Binding-site contacts:
Ligand atom O6 contacts residue SER102 of chain 1.B at 3.9 Å.
Ligand atom O7 contacts residue ASN100 of chain 1.B at 3.5 Å (h-bond).
Ligand atom O5 contacts residue ASN100 of chain 1.B at 2.3 Å (h-bond).
Ligand atom C1 contacts residue SER102 of chain 1.B at 3.4 Å.
Ligand atom C7 contacts residue ASN100 of chain 1.B at 3.5 Å.
Ligand atom C1 contacts residue ASN100 of chain 1.B at 1.4 Å.
Ligand atom C6 contacts residue SER102 of chain 1.B at 3.3 Å.
Ligand atom C2 contacts residue ASN100 of chain 1.B at 2.4 Å.
Ligand atom C4 contacts residue ASN100 of chain 1.B at 4.2 Å.
Ligand atom C3 contacts residue ASN100 of chain 1.B at 3.8 Å.
Ligand atom O5 contacts residue SER102 of chain 1.B at 2.6 Å (h-bond).
Ligand atom C5 contacts residue SER102 of chain 1.B at 3.4 Å.
Ligand atom N2 contacts residue ASN100 of chain 1.B at 2.9 Å (h-bond).
Ligand atom C5 contacts residue ASN100 of chain 1.B at 3.6 Å.

Sequence of chain 1.B:
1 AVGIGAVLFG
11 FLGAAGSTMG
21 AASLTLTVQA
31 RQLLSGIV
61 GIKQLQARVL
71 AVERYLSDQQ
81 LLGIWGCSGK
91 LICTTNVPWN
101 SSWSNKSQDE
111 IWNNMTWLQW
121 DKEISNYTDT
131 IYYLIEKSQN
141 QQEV

A small-molecule ligand and the protein it binds are described below.
Small molecule (SMILES): CC(=O)N[C@H]1[C@H](O[C@H]2[C@H](O)[C@@H](NC(C)=O)CO[C@@H]2CO)O[C@H](CO)[C@@H](O)[C@@H]1O